The small molecule below binds the protein below.
Small molecule (SMILES): OC1(c2ccc(Cl)cc2)CCN(CCCC2(c3ccc(F)cc3)SCCS2)CC1

Sequence of chain 1.A:
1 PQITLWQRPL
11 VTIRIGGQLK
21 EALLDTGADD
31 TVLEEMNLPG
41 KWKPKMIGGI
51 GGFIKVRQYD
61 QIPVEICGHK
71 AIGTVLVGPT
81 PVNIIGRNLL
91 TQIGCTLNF

Binding-site contacts:
Ligand atom C16 contacts residue ILE47 of chain 1.A at 3.6 Å (hydrophobic).
Ligand atom CL6 contacts residue PRO79 of chain 1.B at 4.0 Å.
Ligand atom S58 contacts residue ALA28 of chain 1.A at 4.2 Å.
Ligand atom C14 contacts residue ILE84 of chain 1.A at 3.9 Å (hydrophobic).
Ligand atom C17 contacts residue ILE50 of chain 1.B at 3.8 Å (hydrophobic).
Ligand atom C5 contacts residue GLY49 of chain 1.B at 4.0 Å.
Ligand atom C14 contacts residue THR80 of chain 1.A at 3.6 Å.
Ligand atom C20 contacts residue ILE50 of chain 1.A at 4.0 Å (hydrophobic).
Ligand atom C17 contacts residue ILE47 of chain 1.A at 3.6 Å (hydrophobic).
Ligand atom C21 contacts residue THR80 of chain 1.B at 4.0 Å.
Ligand atom C22 contacts residue PRO81 of chain 1.B at 4.1 Å (hydrophobic).
Ligand atom C14 contacts residue VAL32 of chain 1.A at 4.2 Å (hydrophobic).
Ligand atom C13 contacts residue VAL32 of chain 1.A at 3.8 Å (hydrophobic).
Ligand atom C24 contacts residue ILE50 of chain 1.A at 4.1 Å (hydrophobic).
Ligand atom C25 contacts residue ILE50 of chain 1.A at 3.9 Å (hydrophobic).
Ligand atom C3 contacts residue ILE50 of chain 1.A at 4.2 Å (hydrophobic).
Ligand atom C22 contacts residue THR80 of chain 1.B at 3.1 Å.
Ligand atom C16 contacts residue ILE50 of chain 1.B at 3.5 Å (hydrophobic).
Ligand atom C8 contacts residue GLY48 of chain 1.A at 4.3 Å.
Ligand atom C17 contacts residue GLY48 of chain 1.A at 4.4 Å.
Ligand atom C5 contacts residue GLY48 of chain 1.B at 4.0 Å.
Ligand atom F18 contacts residue PRO81 of chain 1.A at 3.5 Å.
Ligand atom CL6 contacts residue ILE47 of chain 1.B at 3.6 Å.
Ligand atom C55 contacts residue VAL32 of chain 1.A at 4.1 Å (hydrophobic).
Ligand atom S51 contacts residue GLY48 of chain 1.A at 3.6 Å.
Ligand atom F18 contacts residue THR80 of chain 1.A at 3.5 Å.
Ligand atom C52 contacts residue ASP30 of chain 1.A at 3.7 Å.
Ligand atom C55 contacts residue ASP30 of chain 1.A at 3.5 Å.
Ligand atom CL6 contacts residue THR80 of chain 1.B at 3.7 Å.
Ligand atom S58 contacts residue VAL32 of chain 1.A at 3.8 Å.
Ligand atom CL6 contacts residue VAL56 of chain 1.B at 4.2 Å.
Ligand atom C23 contacts residue ILE47 of chain 1.B at 3.7 Å (hydrophobic).
Ligand atom C13 contacts residue ILE84 of chain 1.A at 3.7 Å (hydrophobic).
Ligand atom CL6 contacts residue VAL32 of chain 1.B at 4.3 Å.
Ligand atom C23 contacts residue THR80 of chain 1.B at 3.9 Å.
Ligand atom C15 contacts residue THR80 of chain 1.A at 4.0 Å.
Ligand atom C12 contacts residue VAL32 of chain 1.A at 4.4 Å (hydrophobic).
Ligand atom C24 contacts residue ILE47 of chain 1.B at 3.6 Å (hydrophobic).
Ligand atom CL6 contacts residue ILE54 of chain 1.B at 3.5 Å.
Ligand atom F18 contacts residue ILE54 of chain 1.A at 4.1 Å.

Sequence of chain 1.B:
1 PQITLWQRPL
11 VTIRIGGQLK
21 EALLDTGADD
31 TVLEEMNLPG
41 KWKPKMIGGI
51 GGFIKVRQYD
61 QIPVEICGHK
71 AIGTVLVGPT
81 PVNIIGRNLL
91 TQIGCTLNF